Sequence of chain 1.A:
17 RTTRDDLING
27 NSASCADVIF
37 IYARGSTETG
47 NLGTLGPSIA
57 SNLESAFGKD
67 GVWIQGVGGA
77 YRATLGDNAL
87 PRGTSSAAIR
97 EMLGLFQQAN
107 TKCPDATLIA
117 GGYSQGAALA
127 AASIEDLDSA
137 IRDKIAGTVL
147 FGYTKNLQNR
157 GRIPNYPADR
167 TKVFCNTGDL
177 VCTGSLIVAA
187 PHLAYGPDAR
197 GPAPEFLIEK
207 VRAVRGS

The protein below binds the small molecule below.
Small molecule (SMILES): CCCCCC[P](=O)(O)OCC

Binding-site contacts:
Ligand atom C2 contacts residue HIS188 of chain 1.A at 3.3 Å.
Ligand atom C1' contacts residue SER120 of chain 1.A at 3.5 Å.
Ligand atom C1' contacts residue SER42 of chain 1.A at 3.6 Å.
Ligand atom C4 contacts residue VAL184 of chain 1.A at 4.1 Å (hydrophobic).
Ligand atom C3 contacts residue SER120 of chain 1.A at 3.8 Å.
Ligand atom C5 contacts residue ASN84 of chain 1.A at 3.9 Å.
Ligand atom C3 contacts residue ASN84 of chain 1.A at 3.2 Å.
Ligand atom C6 contacts residue LEU81 of chain 1.A at 4.1 Å (hydrophobic).
Ligand atom C2' contacts residue SER42 of chain 1.A at 2.5 Å.
Ligand atom C2 contacts residue SER120 of chain 1.A at 3.1 Å.
Ligand atom O1P contacts residue GLN121 of chain 1.A at 2.9 Å (h-bond).
Ligand atom C5 contacts residue VAL184 of chain 1.A at 3.7 Å (hydrophobic).
Ligand atom C1 contacts residue VAL184 of chain 1.A at 4.0 Å (hydrophobic).
Ligand atom C1 contacts residue SER120 of chain 1.A at 2.6 Å.
Ligand atom O1P contacts residue SER120 of chain 1.A at 2.6 Å (h-bond).
Ligand atom C6 contacts residue LEU182 of chain 1.A at 3.2 Å (hydrophobic).
Ligand atom C4 contacts residue VAL177 of chain 1.A at 4.1 Å (hydrophobic).
Ligand atom C4 contacts residue LEU182 of chain 1.A at 3.4 Å (hydrophobic).
Ligand atom C1' contacts residue HIS188 of chain 1.A at 3.9 Å.
Ligand atom C6 contacts residue ASN84 of chain 1.A at 4.0 Å.
Ligand atom O2P contacts residue GLY41 of chain 1.A at 3.6 Å.
Ligand atom C2' contacts residue GLY41 of chain 1.A at 4.0 Å.
Ligand atom O1P contacts residue SER42 of chain 1.A at 2.4 Å (h-bond).
Ligand atom P contacts residue GLN121 of chain 1.A at 3.5 Å.
Ligand atom P contacts residue SER120 of chain 1.A at 1.6 Å.
Ligand atom O2P contacts residue SER120 of chain 1.A at 2.7 Å (h-bond).
Ligand atom C5 contacts residue LEU81 of chain 1.A at 3.8 Å (hydrophobic).
Ligand atom C1' contacts residue TYR119 of chain 1.A at 4.1 Å (hydrophobic).
Ligand atom C4 contacts residue ASN84 of chain 1.A at 3.8 Å.
Ligand atom C2 contacts residue VAL177 of chain 1.A at 4.1 Å (hydrophobic).
Ligand atom C1 contacts residue SER42 of chain 1.A at 4.0 Å.
Ligand atom O2P contacts residue HIS188 of chain 1.A at 4.1 Å.
Ligand atom O1P contacts residue ASN84 of chain 1.A at 3.1 Å (h-bond).
Ligand atom P contacts residue HIS188 of chain 1.A at 3.5 Å.
Ligand atom C2' contacts residue GLU44 of chain 1.A at 4.2 Å.
Ligand atom O2P contacts residue SER42 of chain 1.A at 2.7 Å (h-bond).
Ligand atom P contacts residue SER42 of chain 1.A at 3.5 Å.
Ligand atom C2 contacts residue VAL184 of chain 1.A at 3.5 Å (hydrophobic).
Ligand atom C5 contacts residue LEU182 of chain 1.A at 3.1 Å (hydrophobic).
Ligand atom C1 contacts residue HIS188 of chain 1.A at 3.3 Å.